A protein and the small-molecule ligand that binds it are described below.
Small molecule (SMILES): CC(=O)N[C@H]1[C@H](O[C@H]2[C@H](O)[C@@H](NC(C)=O)CO[C@@H]2CO)O[C@H](CO)[C@@H](O)[C@@H]1O

Binding-site contacts:
Ligand atom C2 contacts residue ASN165 of chain 2.C at 2.2 Å.
Ligand atom O5 contacts residue THR131 of chain 2.C at 4.5 Å.
Ligand atom C6 contacts residue GLY130 of chain 2.C at 3.7 Å.
Ligand atom C7 contacts residue GLN161 of chain 2.C at 4.0 Å.
Ligand atom N2 contacts residue ASN165 of chain 2.C at 2.5 Å (h-bond).
Ligand atom O4 contacts residue THR131 of chain 2.C at 3.6 Å.
Ligand atom O4 contacts residue GLY130 of chain 2.C at 3.9 Å.
Ligand atom O3 contacts residue GLN161 of chain 2.C at 3.8 Å.
Ligand atom C1 contacts residue GLN161 of chain 2.C at 4.5 Å.
Ligand atom C3 contacts residue GLN161 of chain 2.C at 3.8 Å.
Ligand atom C5 contacts residue GLY130 of chain 2.C at 3.6 Å.
Ligand atom O7 contacts residue ASN165 of chain 2.C at 3.0 Å (h-bond).
Ligand atom O5 contacts residue ASN165 of chain 2.C at 2.4 Å (h-bond).
Ligand atom C1 contacts residue GLY130 of chain 2.C at 3.9 Å.
Ligand atom O3 contacts residue THR131 of chain 2.C at 4.0 Å.
Ligand atom N2 contacts residue GLY130 of chain 2.C at 4.1 Å.
Ligand atom O7 contacts residue THR131 of chain 2.C at 3.8 Å.
Ligand atom C5 contacts residue ASN165 of chain 2.C at 3.6 Å.
Ligand atom C7 contacts residue TRP129 of chain 2.C at 4.5 Å (hydrophobic).
Ligand atom C8 contacts residue GLY130 of chain 2.C at 4.0 Å.
Ligand atom C2 contacts residue GLN161 of chain 2.C at 4.0 Å.
Ligand atom C7 contacts residue ASN165 of chain 2.C at 2.9 Å.
Ligand atom C2 contacts residue THR131 of chain 2.C at 4.2 Å.
Ligand atom C3 contacts residue THR131 of chain 2.C at 4.2 Å.
Ligand atom N2 contacts residue GLN161 of chain 2.C at 3.2 Å (h-bond).
Ligand atom C1 contacts residue ASN165 of chain 2.C at 1.4 Å.
Ligand atom O7 contacts residue GLY130 of chain 2.C at 3.5 Å.
Ligand atom C8 contacts residue GLN161 of chain 2.C at 3.9 Å.
Ligand atom O5 contacts residue GLY130 of chain 2.C at 4.3 Å.
Ligand atom C7 contacts residue GLY130 of chain 2.C at 3.6 Å.
Ligand atom C4 contacts residue GLY130 of chain 2.C at 4.1 Å.
Ligand atom C2 contacts residue GLY130 of chain 2.C at 4.4 Å.
Ligand atom C1 contacts residue THR131 of chain 2.C at 4.3 Å.
Ligand atom C8 contacts residue TRP129 of chain 2.C at 3.5 Å (hydrophobic).
Ligand atom C3 contacts residue ASN165 of chain 2.C at 3.6 Å.
Ligand atom O7 contacts residue TRP129 of chain 2.C at 3.8 Å.
Ligand atom C8 contacts residue ASN165 of chain 2.C at 4.1 Å.
Ligand atom C4 contacts residue ASN165 of chain 2.C at 4.1 Å.
Ligand atom C3 contacts residue GLY130 of chain 2.C at 3.8 Å.

Sequence of chain 2.C:
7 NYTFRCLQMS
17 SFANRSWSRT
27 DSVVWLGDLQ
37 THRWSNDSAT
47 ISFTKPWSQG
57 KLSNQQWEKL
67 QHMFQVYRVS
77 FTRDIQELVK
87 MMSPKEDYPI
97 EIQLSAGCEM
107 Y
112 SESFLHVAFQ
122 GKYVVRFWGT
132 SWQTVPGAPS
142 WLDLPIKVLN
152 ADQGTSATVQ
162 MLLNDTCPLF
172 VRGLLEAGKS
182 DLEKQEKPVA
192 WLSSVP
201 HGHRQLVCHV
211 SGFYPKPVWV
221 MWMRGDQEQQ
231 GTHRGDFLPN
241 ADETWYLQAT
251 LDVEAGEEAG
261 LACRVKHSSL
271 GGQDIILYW